The protein below binds the small molecule below.
Small molecule (SMILES): CC1(C)CN(c2cc(C(F)(F)F)cc3cncn23)CC[C@]12NC(=O)NC2=O

Sequence of chain 1.B:
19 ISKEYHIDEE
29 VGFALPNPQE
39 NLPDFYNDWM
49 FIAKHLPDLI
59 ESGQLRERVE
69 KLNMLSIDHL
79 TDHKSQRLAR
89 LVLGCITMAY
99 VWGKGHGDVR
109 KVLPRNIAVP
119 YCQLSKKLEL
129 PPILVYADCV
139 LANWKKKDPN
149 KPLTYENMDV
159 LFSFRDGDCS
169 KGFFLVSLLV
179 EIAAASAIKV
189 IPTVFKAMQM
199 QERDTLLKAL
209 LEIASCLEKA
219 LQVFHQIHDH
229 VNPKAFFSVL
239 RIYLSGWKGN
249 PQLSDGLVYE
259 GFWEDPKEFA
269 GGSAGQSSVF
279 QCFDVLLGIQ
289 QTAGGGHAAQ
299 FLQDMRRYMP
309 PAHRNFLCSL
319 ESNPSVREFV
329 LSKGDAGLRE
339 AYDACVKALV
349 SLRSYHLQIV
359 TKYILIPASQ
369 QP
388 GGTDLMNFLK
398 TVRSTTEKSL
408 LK

Binding-site contacts:
Ligand atom C01 contacts residue PHE171 of chain 1.B at 3.9 Å (hydrophobic).
Ligand atom F25 contacts residue SER271 of chain 1.B at 3.3 Å.
Ligand atom F26 contacts residue CYS137 of chain 1.B at 3.4 Å.
Ligand atom N10 contacts residue PHE171 of chain 1.B at 3.7 Å.
Ligand atom F25 contacts residue CYS137 of chain 1.B at 3.5 Å.
Ligand atom C09 contacts residue LEU242 of chain 1.B at 3.8 Å (hydrophobic).
Ligand atom O22 contacts residue LEU392 of chain 1.B at 3.9 Å.
Ligand atom C11 contacts residue PHE171 of chain 1.B at 3.6 Å (hydrophobic).
Ligand atom F26 contacts residue LEU242 of chain 1.B at 3.6 Å.
Ligand atom C08 contacts residue PHE234 of chain 1.B at 3.9 Å (hydrophobic).
Ligand atom C24 contacts residue SER271 of chain 1.B at 4.0 Å.
Ligand atom C12 contacts residue ALA272 of chain 1.B at 3.6 Å (hydrophobic).
Ligand atom C01 contacts residue GLY270 of chain 1.B at 3.6 Å.
Ligand atom C13 contacts residue PHE171 of chain 1.B at 3.8 Å (hydrophobic).
Ligand atom C11 contacts residue ALA272 of chain 1.B at 3.4 Å (hydrophobic).
Ligand atom C14 contacts residue GLY270 of chain 1.B at 3.3 Å.
Ligand atom F27 contacts residue CYS137 of chain 1.B at 3.5 Å.
Ligand atom C12 contacts residue PHE171 of chain 1.B at 3.8 Å (hydrophobic).
Ligand atom F25 contacts residue TYR134 of chain 1.B at 3.6 Å.
Ligand atom C09 contacts residue ARG239 of chain 1.B at 3.5 Å.
Ligand atom C12 contacts residue SER271 of chain 1.B at 3.9 Å.
Ligand atom C01 contacts residue SER271 of chain 1.B at 3.8 Å.
Ligand atom C17 contacts residue HEM1 of chain 1.F at 3.4 Å.
Ligand atom C06 contacts residue HEM1 of chain 1.F at 3.8 Å.
Ligand atom N10 contacts residue ALA272 of chain 1.B at 3.9 Å.
Ligand atom C24 contacts residue CYS137 of chain 1.B at 3.9 Å (hydrophobic).
Ligand atom F27 contacts residue VAL138 of chain 1.B at 3.3 Å.
Ligand atom N02 contacts residue GLY270 of chain 1.B at 3.7 Å.
Ligand atom C03 contacts residue GLY270 of chain 1.B at 3.7 Å.
Ligand atom C17 contacts residue ALA272 of chain 1.B at 3.2 Å (hydrophobic).
Ligand atom C14 contacts residue SER271 of chain 1.B at 3.7 Å.
Ligand atom N16 contacts residue HEM1 of chain 1.F at 2.3 Å.
Ligand atom F27 contacts residue TYR134 of chain 1.B at 4.0 Å.
Ligand atom F27 contacts residue PHE172 of chain 1.B at 3.9 Å.
Ligand atom O22 contacts residue HEM1 of chain 1.F at 3.7 Å.
Ligand atom C15 contacts residue HEM1 of chain 1.F at 3.2 Å.
Ligand atom O22 contacts residue ILE362 of chain 1.B at 3.4 Å.
Ligand atom N16 contacts residue ALA272 of chain 1.B at 3.9 Å.
Ligand atom F25 contacts residue GLY270 of chain 1.B at 3.6 Å.
Ligand atom C13 contacts residue SER271 of chain 1.B at 3.8 Å.